Sequence of chain 1.C:
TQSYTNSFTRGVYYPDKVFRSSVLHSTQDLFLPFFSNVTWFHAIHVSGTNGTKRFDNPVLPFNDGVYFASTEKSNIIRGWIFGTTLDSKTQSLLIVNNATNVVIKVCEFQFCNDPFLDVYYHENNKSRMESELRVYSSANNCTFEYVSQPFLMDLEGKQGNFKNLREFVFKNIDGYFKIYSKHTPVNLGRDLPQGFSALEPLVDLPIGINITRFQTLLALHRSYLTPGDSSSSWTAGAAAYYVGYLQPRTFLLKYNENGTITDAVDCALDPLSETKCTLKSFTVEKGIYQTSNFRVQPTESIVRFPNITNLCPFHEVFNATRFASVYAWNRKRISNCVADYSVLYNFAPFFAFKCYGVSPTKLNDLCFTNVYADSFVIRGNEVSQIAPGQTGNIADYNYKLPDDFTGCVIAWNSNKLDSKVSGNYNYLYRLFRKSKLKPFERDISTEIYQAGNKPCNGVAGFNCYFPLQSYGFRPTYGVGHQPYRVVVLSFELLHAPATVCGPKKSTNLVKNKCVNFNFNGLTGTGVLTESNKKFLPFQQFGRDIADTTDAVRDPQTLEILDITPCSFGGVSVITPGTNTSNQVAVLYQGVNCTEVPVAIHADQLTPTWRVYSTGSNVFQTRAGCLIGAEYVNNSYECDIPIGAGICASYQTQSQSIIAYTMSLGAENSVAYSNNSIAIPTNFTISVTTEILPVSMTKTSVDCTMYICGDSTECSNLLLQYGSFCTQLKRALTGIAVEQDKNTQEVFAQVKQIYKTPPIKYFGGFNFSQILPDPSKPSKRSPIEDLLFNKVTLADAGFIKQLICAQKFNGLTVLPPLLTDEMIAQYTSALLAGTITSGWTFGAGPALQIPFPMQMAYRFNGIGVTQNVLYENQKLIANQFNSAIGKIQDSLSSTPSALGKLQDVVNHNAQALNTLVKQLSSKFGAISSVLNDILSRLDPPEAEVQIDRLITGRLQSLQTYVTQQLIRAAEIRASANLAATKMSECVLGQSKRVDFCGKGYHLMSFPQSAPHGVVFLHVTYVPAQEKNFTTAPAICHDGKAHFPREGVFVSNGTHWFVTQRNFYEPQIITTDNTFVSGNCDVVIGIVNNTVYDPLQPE

The small molecule below binds the protein below.
Small molecule (SMILES): CC(=O)N[C@@H]1[C@@H](O)[C@H](O)[C@@H](CO)O[C@H]1O

Binding-site contacts:
Ligand atom C2 contacts residue ASN600 of chain 1.C at 2.5 Å.
Ligand atom C8 contacts residue ASN600 of chain 1.C at 4.2 Å.
Ligand atom C4 contacts residue ASN600 of chain 1.C at 4.2 Å.
Ligand atom C7 contacts residue ASN600 of chain 1.C at 3.1 Å.
Ligand atom N2 contacts residue ASN600 of chain 1.C at 2.9 Å (h-bond).
Ligand atom O7 contacts residue ASN600 of chain 1.C at 3.0 Å (h-bond).
Ligand atom O5 contacts residue ASN600 of chain 1.C at 2.4 Å (h-bond).
Ligand atom C5 contacts residue ASN600 of chain 1.C at 3.7 Å.
Ligand atom C1 contacts residue ASN600 of chain 1.C at 1.4 Å.
Ligand atom C3 contacts residue ASN600 of chain 1.C at 3.8 Å.